The protein below binds the small molecule below.
Small molecule (SMILES): CO[P](=O)(O)O[C@H]1[C@@H](O)[C@H](n2ccc(=O)[nH]c2=O)O[C@@H]1COP(=O)(O)O

Sequence of chain 4.O:
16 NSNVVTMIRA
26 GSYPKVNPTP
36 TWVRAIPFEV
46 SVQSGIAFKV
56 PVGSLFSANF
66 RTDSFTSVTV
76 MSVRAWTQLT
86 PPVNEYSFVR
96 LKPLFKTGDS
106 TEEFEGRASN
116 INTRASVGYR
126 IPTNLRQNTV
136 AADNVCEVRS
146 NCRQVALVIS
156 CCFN

Binding-site contacts:
Ligand atom OP1 contacts residue ARG125 of chain 4.O at 2.8 Å (salt-bridge).
Ligand atom P contacts residue ARG125 of chain 4.O at 3.8 Å.
Ligand atom O3' contacts residue ARG125 of chain 4.O at 4.0 Å.
Ligand atom C4 contacts residue SER17 of chain 4.A at 4.2 Å.
Ligand atom C3' contacts residue ARG125 of chain 4.O at 3.3 Å.
Ligand atom O4 contacts residue ARG125 of chain 4.O at 4.0 Å.
Ligand atom C5' contacts residue ARG131 of chain 4.O at 3.3 Å.
Ligand atom N3 contacts residue ASN16 of chain 4.A at 2.7 Å (h-bond).
Ligand atom OP2 contacts residue ARG131 of chain 4.O at 3.7 Å.
Ligand atom N1 contacts residue ARG125 of chain 4.O at 3.8 Å.
Ligand atom C2 contacts residue ARG125 of chain 4.O at 3.9 Å.
Ligand atom OP1 contacts residue ILE23 of chain 4.A at 3.8 Å.
Ligand atom O2 contacts residue ARG125 of chain 4.O at 4.1 Å.
Ligand atom N1 contacts residue ASN16 of chain 4.A at 4.4 Å.
Ligand atom C1' contacts residue ARG125 of chain 4.O at 4.3 Å.
Ligand atom O2 contacts residue ASN16 of chain 4.A at 2.7 Å (h-bond).
Ligand atom O4 contacts residue SER17 of chain 4.A at 3.3 Å.
Ligand atom C4 contacts residue ASN16 of chain 4.A at 3.9 Å.
Ligand atom C2' contacts residue ARG125 of chain 4.O at 3.7 Å.
Ligand atom O5' contacts residue ARG131 of chain 4.O at 2.8 Å (salt-bridge).
Ligand atom C5' contacts residue MET76 of chain 4.O at 4.3 Å (hydrophobic).
Ligand atom OP3 contacts residue ARG125 of chain 4.O at 2.6 Å.
Ligand atom N3 contacts residue ARG125 of chain 4.O at 3.8 Å.
Ligand atom C5' contacts residue ARG125 of chain 4.O at 4.2 Å.
Ligand atom C2 contacts residue ASN16 of chain 4.A at 3.0 Å.
Ligand atom OP2 contacts residue ILE23 of chain 4.A at 4.2 Å.
Ligand atom OP2 contacts residue SER77 of chain 4.O at 4.0 Å.
Ligand atom C4' contacts residue ARG125 of chain 4.O at 4.3 Å.
Ligand atom OP3 contacts residue SER77 of chain 4.O at 4.4 Å.
Ligand atom O4 contacts residue ASN16 of chain 4.A at 4.2 Å.
Ligand atom C4 contacts residue ARG125 of chain 4.O at 3.7 Å.
Ligand atom O4 contacts residue THR21 of chain 4.A at 4.4 Å.
Ligand atom O5' contacts residue ARG125 of chain 4.O at 3.0 Å (salt-bridge).
Ligand atom C6 contacts residue ARG125 of chain 4.O at 3.6 Å.
Ligand atom C5 contacts residue ARG125 of chain 4.O at 3.7 Å.
Ligand atom P contacts residue ILE23 of chain 4.A at 4.3 Å.
Ligand atom OP3 contacts residue ILE23 of chain 4.A at 4.4 Å.
Ligand atom P contacts residue ARG131 of chain 4.O at 3.5 Å.
Ligand atom N3 contacts residue SER17 of chain 4.A at 4.5 Å.
Ligand atom OP1 contacts residue ARG131 of chain 4.O at 3.4 Å (salt-bridge).

Sequence of chain 4.A:
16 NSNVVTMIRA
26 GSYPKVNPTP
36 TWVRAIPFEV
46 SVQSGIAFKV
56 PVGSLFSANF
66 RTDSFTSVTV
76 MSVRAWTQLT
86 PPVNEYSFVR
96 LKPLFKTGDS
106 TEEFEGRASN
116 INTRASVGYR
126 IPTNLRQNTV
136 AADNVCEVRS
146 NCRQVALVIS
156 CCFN